Sequence of chain 1.A:
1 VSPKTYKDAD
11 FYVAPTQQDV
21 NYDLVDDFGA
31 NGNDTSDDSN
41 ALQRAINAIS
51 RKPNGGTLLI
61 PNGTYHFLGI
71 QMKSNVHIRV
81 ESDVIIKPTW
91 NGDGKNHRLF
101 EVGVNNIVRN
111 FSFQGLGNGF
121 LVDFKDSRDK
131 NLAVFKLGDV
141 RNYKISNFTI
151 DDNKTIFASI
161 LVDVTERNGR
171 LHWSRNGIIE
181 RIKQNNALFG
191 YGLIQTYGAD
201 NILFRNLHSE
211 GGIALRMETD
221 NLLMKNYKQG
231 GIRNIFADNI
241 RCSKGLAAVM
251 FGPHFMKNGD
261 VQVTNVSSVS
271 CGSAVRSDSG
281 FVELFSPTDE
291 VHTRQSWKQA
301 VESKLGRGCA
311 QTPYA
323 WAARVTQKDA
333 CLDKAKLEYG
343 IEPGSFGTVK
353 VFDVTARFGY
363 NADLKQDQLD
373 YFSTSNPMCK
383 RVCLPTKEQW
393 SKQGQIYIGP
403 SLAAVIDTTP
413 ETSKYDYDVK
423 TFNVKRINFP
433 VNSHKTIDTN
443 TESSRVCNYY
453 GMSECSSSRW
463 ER

Binding-site contacts:
Ligand atom O5 contacts residue PHE157 of chain 1.A at 4.3 Å.
Ligand atom O4 contacts residue PHE157 of chain 1.A at 4.3 Å.
Ligand atom O7 contacts residue ASN96 of chain 1.A at 3.6 Å.
Ligand atom O2 contacts residue ASN96 of chain 1.A at 2.8 Å (h-bond).
Ligand atom C2 contacts residue ASN96 of chain 1.A at 3.3 Å.
Ligand atom C6 contacts residue ASN221 of chain 1.A at 4.5 Å.
Ligand atom O7 contacts residue ARG98 of chain 1.A at 2.6 Å (salt-bridge).
Ligand atom O7 contacts residue ASN96 of chain 1.A at 2.8 Å (h-bond).
Ligand atom O9 contacts residue LYS95 of chain 1.A at 3.2 Å.
Ligand atom O7 contacts residue LYS136 of chain 1.A at 4.4 Å.
Ligand atom O8 contacts residue LYS95 of chain 1.A at 3.4 Å.
Ligand atom S contacts residue ASN96 of chain 1.A at 4.1 Å.
Ligand atom O1 contacts residue PHE157 of chain 1.A at 4.4 Å.
Ligand atom S contacts residue LYS136 of chain 1.A at 4.2 Å.
Ligand atom S contacts residue LYS95 of chain 1.A at 3.5 Å.
Ligand atom S contacts residue ASN96 of chain 1.A at 3.2 Å (h-bond).
Ligand atom O7 contacts residue LYS95 of chain 1.A at 2.9 Å.
Ligand atom O8 contacts residue ASN96 of chain 1.A at 4.3 Å.
Ligand atom O4 contacts residue ASN96 of chain 1.A at 3.6 Å (h-bond).
Ligand atom O8 contacts residue LYS136 of chain 1.A at 4.3 Å.
Ligand atom C3 contacts residue ASN96 of chain 1.A at 3.5 Å.
Ligand atom O9 contacts residue LYS136 of chain 1.A at 3.1 Å (salt-bridge).
Ligand atom O3 contacts residue ASN96 of chain 1.A at 2.7 Å (h-bond).
Ligand atom O8 contacts residue ARG98 of chain 1.A at 3.3 Å (salt-bridge).
Ligand atom O6 contacts residue ASN221 of chain 1.A at 3.8 Å.
Ligand atom C4 contacts residue ASN96 of chain 1.A at 4.2 Å.
Ligand atom O7 contacts residue GLY94 of chain 1.A at 4.1 Å.
Ligand atom O9 contacts residue ASN96 of chain 1.A at 2.5 Å (h-bond).
Ligand atom C1 contacts residue ASN96 of chain 1.A at 3.8 Å.
Ligand atom C2 contacts residue ASN96 of chain 1.A at 3.6 Å.
Ligand atom O9 contacts residue ARG98 of chain 1.A at 3.7 Å.
Ligand atom O8 contacts residue ASN96 of chain 1.A at 4.2 Å.
Ligand atom S contacts residue ARG98 of chain 1.A at 3.4 Å (salt-bridge).
Ligand atom O2 contacts residue ASN96 of chain 1.A at 3.6 Å.

This small molecule binds to this protein.
Small molecule (SMILES): O=S(=O)(O)O[C@@H]1[C@H](O[C@H]2O[C@@H]3CO[C@@H]([C@H]3O)[C@H]2OS(=O)(=O)O)[C@@H](O)[C@H](O)O[C@@H]1CO